Binding-site contacts:
Ligand atom O6 contacts residue MN1 of chain 1.H at 2.5 Å.
Ligand atom C2 contacts residue TRP15 of chain 1.B at 3.7 Å (hydrophobic).
Ligand atom C4 contacts residue GLU180 of chain 1.B at 3.9 Å.
Ligand atom O3 contacts residue TRP136 of chain 1.B at 3.3 Å.
Ligand atom C2 contacts residue ASP244 of chain 1.B at 3.9 Å.
Ligand atom N5 contacts residue MN1 of chain 1.H at 2.6 Å.
Ligand atom C2 contacts residue GLU180 of chain 1.B at 3.7 Å.
Ligand atom C3 contacts residue VAL134 of chain 1.B at 3.9 Å (hydrophobic).
Ligand atom O1 contacts residue HIS290 of chain 1.B at 3.2 Å.
Ligand atom O3 contacts residue GLU180 of chain 1.B at 3.0 Å (salt-bridge).
Ligand atom O6 contacts residue GLU180 of chain 1.B at 2.5 Å (salt-bridge).
Ligand atom C6 contacts residue ASP292 of chain 1.B at 3.2 Å.
Ligand atom C5 contacts residue ASP292 of chain 1.B at 3.6 Å.
Ligand atom C1 contacts residue GLU180 of chain 1.B at 3.5 Å.
Ligand atom O6 contacts residue HIS219 of chain 1.B at 3.7 Å.
Ligand atom O1 contacts residue MET87 of chain 1.B at 3.1 Å.
Ligand atom C1 contacts residue MET87 of chain 1.B at 3.7 Å (hydrophobic).
Ligand atom O4 contacts residue HIS53 of chain 1.B at 3.0 Å (h-bond).
Ligand atom O6 contacts residue ASP292 of chain 1.B at 3.3 Å (salt-bridge).
Ligand atom C3 contacts residue GLU180 of chain 1.B at 3.7 Å.
Ligand atom N5 contacts residue ASP292 of chain 1.B at 3.0 Å (salt-bridge).
Ligand atom C5 contacts residue GLU180 of chain 1.B at 3.9 Å.
Ligand atom C2 contacts residue MN1 of chain 1.H at 3.6 Å.
Ligand atom C3 contacts residue TRP136 of chain 1.B at 3.8 Å (hydrophobic).
Ligand atom C6 contacts residue GLU180 of chain 1.B at 3.7 Å.
Ligand atom O1 contacts residue TRP15 of chain 1.B at 3.6 Å.
Ligand atom C1 contacts residue MN1 of chain 1.H at 3.6 Å.
Ligand atom O1 contacts residue ASP244 of chain 1.B at 2.8 Å (salt-bridge).
Ligand atom C5 contacts residue MN1 of chain 1.H at 3.2 Å.
Ligand atom C4 contacts residue TRP136 of chain 1.B at 3.4 Å (hydrophobic).
Ligand atom O4 contacts residue TRP136 of chain 1.B at 3.3 Å.
Ligand atom C1 contacts residue ASN214 of chain 1.B at 3.7 Å.
Ligand atom N5 contacts residue GLU180 of chain 1.B at 3.4 Å (salt-bridge).
Ligand atom N5 contacts residue TRP15 of chain 1.B at 3.6 Å.
Ligand atom N5 contacts residue ASP244 of chain 1.B at 3.5 Å (salt-bridge).
Ligand atom C4 contacts residue HIS53 of chain 1.B at 3.8 Å.
Ligand atom O6 contacts residue GLU216 of chain 1.B at 3.4 Å (salt-bridge).
Ligand atom O3 contacts residue VAL134 of chain 1.B at 3.1 Å.
Ligand atom C6 contacts residue MN1 of chain 1.H at 3.0 Å.
Ligand atom C1 contacts residue ASP244 of chain 1.B at 3.1 Å.

Sequence of chain 1.B:
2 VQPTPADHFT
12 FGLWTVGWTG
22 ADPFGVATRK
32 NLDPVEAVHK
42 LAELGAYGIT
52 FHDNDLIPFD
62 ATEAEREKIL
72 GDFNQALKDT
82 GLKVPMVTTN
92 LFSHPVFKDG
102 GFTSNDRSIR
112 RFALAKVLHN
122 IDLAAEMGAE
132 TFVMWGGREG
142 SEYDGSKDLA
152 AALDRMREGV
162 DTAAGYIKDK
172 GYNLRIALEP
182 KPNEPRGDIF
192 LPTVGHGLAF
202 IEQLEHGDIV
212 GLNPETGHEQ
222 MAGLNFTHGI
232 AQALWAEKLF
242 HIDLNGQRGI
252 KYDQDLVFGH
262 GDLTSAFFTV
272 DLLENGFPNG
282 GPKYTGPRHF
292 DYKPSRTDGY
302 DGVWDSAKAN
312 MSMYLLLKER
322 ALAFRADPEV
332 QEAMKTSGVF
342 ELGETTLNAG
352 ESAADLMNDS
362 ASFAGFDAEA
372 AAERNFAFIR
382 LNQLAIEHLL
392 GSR

This protein binds this small molecule.
Small molecule (SMILES): OC[C@@H]1N[C@H](CO)[C@@H](O)[C@@H]1O